Sequence of chain 1.A:
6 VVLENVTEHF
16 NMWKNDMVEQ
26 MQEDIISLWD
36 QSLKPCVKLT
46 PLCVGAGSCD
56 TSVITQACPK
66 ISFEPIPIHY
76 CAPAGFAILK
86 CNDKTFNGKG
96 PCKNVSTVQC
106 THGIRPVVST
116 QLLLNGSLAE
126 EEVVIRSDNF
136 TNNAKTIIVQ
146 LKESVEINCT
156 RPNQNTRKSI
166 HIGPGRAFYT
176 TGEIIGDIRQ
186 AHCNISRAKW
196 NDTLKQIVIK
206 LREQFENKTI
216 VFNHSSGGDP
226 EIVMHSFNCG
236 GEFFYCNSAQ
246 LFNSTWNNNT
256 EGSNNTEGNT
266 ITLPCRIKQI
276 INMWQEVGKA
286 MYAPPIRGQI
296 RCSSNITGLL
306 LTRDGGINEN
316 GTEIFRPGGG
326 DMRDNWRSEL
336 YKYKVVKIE

This protein binds this small molecule.
Small molecule (SMILES): CC(=O)N[C@@H]1[C@@H](O)[C@H](O)[C@@H](CO)O[C@H]1O

Binding-site contacts:
Ligand atom C8 contacts residue ASN218 of chain 1.A at 3.9 Å.
Ligand atom C7 contacts residue HIS219 of chain 1.A at 4.2 Å.
Ligand atom O5 contacts residue ASN218 of chain 1.A at 2.4 Å (h-bond).
Ligand atom C8 contacts residue ASN248 of chain 1.A at 3.5 Å.
Ligand atom C6 contacts residue ARG321 of chain 1.A at 4.0 Å.
Ligand atom C1 contacts residue ARG321 of chain 1.A at 3.7 Å.
Ligand atom O6 contacts residue ARG321 of chain 1.A at 4.0 Å.
Ligand atom C7 contacts residue ASN218 of chain 1.A at 3.7 Å.
Ligand atom N2 contacts residue ASN218 of chain 1.A at 2.8 Å (h-bond).
Ligand atom C3 contacts residue ASN218 of chain 1.A at 3.8 Å.
Ligand atom C5 contacts residue ASN218 of chain 1.A at 3.7 Å.
Ligand atom N2 contacts residue HIS219 of chain 1.A at 3.5 Å (h-bond).
Ligand atom C2 contacts residue ASN218 of chain 1.A at 2.5 Å.
Ligand atom C4 contacts residue ASN218 of chain 1.A at 4.3 Å.
Ligand atom C5 contacts residue ARG321 of chain 1.A at 3.6 Å.
Ligand atom C1 contacts residue ASN218 of chain 1.A at 1.4 Å.
Ligand atom O5 contacts residue ARG321 of chain 1.A at 3.5 Å (salt-bridge).